Binding-site contacts:
Ligand atom C7 contacts residue MET123 of chain 1.A at 4.1 Å (hydrophobic).
Ligand atom N contacts residue VAL60 of chain 1.A at 3.9 Å.
Ligand atom O contacts residue ALA73 of chain 1.A at 3.5 Å.
Ligand atom C1 contacts residue VAL60 of chain 1.A at 4.1 Å (hydrophobic).
Ligand atom C6 contacts residue ALA73 of chain 1.A at 3.2 Å (hydrophobic).
Ligand atom C7 contacts residue VAL60 of chain 1.A at 4.1 Å (hydrophobic).
Ligand atom O1 contacts residue TYR125 of chain 1.A at 3.4 Å.
Ligand atom C4 contacts residue PHE330 of chain 1.A at 4.0 Å (hydrophobic).
Ligand atom C contacts residue GLU130 of chain 1.A at 3.4 Å.
Ligand atom O1 contacts residue GLU124 of chain 1.A at 3.4 Å (salt-bridge).
Ligand atom O contacts residue VAL126 of chain 1.A at 4.1 Å.
Ligand atom C4 contacts residue LEU52 of chain 1.A at 4.0 Å (hydrophobic).
Ligand atom C1 contacts residue THR186 of chain 1.A at 4.0 Å.
Ligand atom O1 contacts residue LEU176 of chain 1.A at 3.9 Å.
Ligand atom C contacts residue GLY53 of chain 1.A at 3.9 Å.
Ligand atom C2 contacts residue VAL60 of chain 1.A at 3.8 Å (hydrophobic).
Ligand atom C3 contacts residue LEU52 of chain 1.A at 4.1 Å (hydrophobic).
Ligand atom C5 contacts residue ALA73 of chain 1.A at 3.7 Å (hydrophobic).
Ligand atom O contacts residue VAL107 of chain 1.A at 3.7 Å.
Ligand atom C7 contacts residue LEU176 of chain 1.A at 3.6 Å (hydrophobic).
Ligand atom C6 contacts residue LEU176 of chain 1.A at 3.5 Å (hydrophobic).
Ligand atom O1 contacts residue VAL126 of chain 1.A at 2.8 Å (h-bond).
Ligand atom O contacts residue MET123 of chain 1.A at 4.1 Å.
Ligand atom O1 contacts residue ALA73 of chain 1.A at 3.4 Å.
Ligand atom C7 contacts residue THR186 of chain 1.A at 3.6 Å.
Ligand atom C6 contacts residue VAL126 of chain 1.A at 3.8 Å (hydrophobic).
Ligand atom O contacts residue GLU124 of chain 1.A at 2.6 Å (salt-bridge).
Ligand atom N1 contacts residue THR186 of chain 1.A at 3.6 Å.
Ligand atom C1 contacts residue ASP187 of chain 1.A at 3.1 Å.
Ligand atom C contacts residue LEU52 of chain 1.A at 3.8 Å (hydrophobic).
Ligand atom C4 contacts residue ALA73 of chain 1.A at 4.2 Å (hydrophobic).
Ligand atom C6 contacts residue TYR125 of chain 1.A at 4.2 Å (hydrophobic).
Ligand atom N1 contacts residue VAL60 of chain 1.A at 3.9 Å.
Ligand atom C4 contacts residue VAL60 of chain 1.A at 4.2 Å (hydrophobic).
Ligand atom C6 contacts residue GLU124 of chain 1.A at 3.4 Å.
Ligand atom C5 contacts residue LEU176 of chain 1.A at 3.3 Å (hydrophobic).
Ligand atom C3 contacts residue VAL60 of chain 1.A at 4.0 Å (hydrophobic).
Ligand atom C3 contacts residue PHE330 of chain 1.A at 3.9 Å (hydrophobic).
Ligand atom O contacts residue LEU176 of chain 1.A at 3.9 Å.
Ligand atom C4 contacts residue LEU176 of chain 1.A at 3.7 Å (hydrophobic).

Sequence of chain 1.A:
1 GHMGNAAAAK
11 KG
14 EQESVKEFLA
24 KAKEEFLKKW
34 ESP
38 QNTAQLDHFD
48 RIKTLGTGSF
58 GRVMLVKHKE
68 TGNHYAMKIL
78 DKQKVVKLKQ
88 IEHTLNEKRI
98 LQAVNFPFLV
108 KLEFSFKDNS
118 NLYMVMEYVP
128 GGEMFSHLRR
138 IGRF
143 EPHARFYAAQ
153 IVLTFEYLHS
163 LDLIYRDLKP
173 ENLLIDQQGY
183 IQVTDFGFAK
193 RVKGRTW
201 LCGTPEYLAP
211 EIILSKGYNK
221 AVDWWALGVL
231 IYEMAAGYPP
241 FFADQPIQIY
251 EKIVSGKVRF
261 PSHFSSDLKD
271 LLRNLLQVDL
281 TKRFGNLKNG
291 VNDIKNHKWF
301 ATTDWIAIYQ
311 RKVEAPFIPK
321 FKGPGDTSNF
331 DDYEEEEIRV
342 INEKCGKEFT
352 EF

The protein below binds the small molecule below.
Small molecule (SMILES): CN(C)c1ccc(C(=O)O)cn1